Sequence of chain 18.E:
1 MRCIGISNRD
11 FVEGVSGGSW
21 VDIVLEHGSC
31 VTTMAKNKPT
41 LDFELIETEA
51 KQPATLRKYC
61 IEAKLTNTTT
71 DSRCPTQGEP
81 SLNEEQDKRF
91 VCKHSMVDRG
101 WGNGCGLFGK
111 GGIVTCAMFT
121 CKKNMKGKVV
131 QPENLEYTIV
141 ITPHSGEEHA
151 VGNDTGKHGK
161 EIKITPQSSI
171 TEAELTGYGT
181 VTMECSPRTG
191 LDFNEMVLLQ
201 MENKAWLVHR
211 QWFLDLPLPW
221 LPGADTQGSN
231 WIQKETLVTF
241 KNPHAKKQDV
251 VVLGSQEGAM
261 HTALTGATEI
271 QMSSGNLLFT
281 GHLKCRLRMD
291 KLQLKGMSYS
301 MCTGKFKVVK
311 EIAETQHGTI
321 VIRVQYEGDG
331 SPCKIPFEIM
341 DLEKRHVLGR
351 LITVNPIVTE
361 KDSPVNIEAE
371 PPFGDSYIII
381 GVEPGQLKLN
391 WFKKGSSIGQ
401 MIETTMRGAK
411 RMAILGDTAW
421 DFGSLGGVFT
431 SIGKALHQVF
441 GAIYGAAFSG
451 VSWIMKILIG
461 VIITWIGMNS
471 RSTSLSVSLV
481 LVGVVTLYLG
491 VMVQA

Binding-site contacts:
Ligand atom O7 contacts residue MET118 of chain 18.E at 3.9 Å.
Ligand atom C5 contacts residue TYR60 of chain 18.G at 4.2 Å (hydrophobic).
Ligand atom C7 contacts residue ASN67 of chain 18.E at 3.6 Å.
Ligand atom C1 contacts residue GLN65 of chain 18.G at 3.7 Å.
Ligand atom C1 contacts residue ASN67 of chain 18.E at 1.4 Å.
Ligand atom O4 contacts residue ASP66 of chain 18.G at 4.2 Å.
Ligand atom C2 contacts residue GLN65 of chain 18.G at 3.4 Å.
Ligand atom O5 contacts residue GLN65 of chain 18.G at 3.9 Å.
Ligand atom C4 contacts residue ASN67 of chain 18.E at 4.2 Å.
Ligand atom O3 contacts residue ASN67 of chain 18.E at 4.4 Å.
Ligand atom N2 contacts residue GLN65 of chain 18.G at 4.4 Å.
Ligand atom O3 contacts residue ASP66 of chain 18.G at 3.8 Å.
Ligand atom O7 contacts residue ARG89 of chain 18.E at 4.0 Å.
Ligand atom O5 contacts residue TYR60 of chain 18.G at 3.5 Å.
Ligand atom C5 contacts residue ASN67 of chain 18.E at 3.6 Å.
Ligand atom C6 contacts residue GLN65 of chain 18.G at 4.1 Å.
Ligand atom C3 contacts residue GLN65 of chain 18.G at 4.1 Å.
Ligand atom C3 contacts residue ASP66 of chain 18.G at 4.3 Å.
Ligand atom O3 contacts residue GLN65 of chain 18.G at 3.2 Å.
Ligand atom O6 contacts residue GLN65 of chain 18.G at 4.2 Å.
Ligand atom C3 contacts residue ASN67 of chain 18.E at 3.8 Å.
Ligand atom C8 contacts residue ASN67 of chain 18.E at 3.6 Å.
Ligand atom O7 contacts residue ASN67 of chain 18.E at 4.1 Å.
Ligand atom C6 contacts residue TYR60 of chain 18.G at 3.8 Å (hydrophobic).
Ligand atom C6 contacts residue ASP66 of chain 18.G at 4.2 Å.
Ligand atom C2 contacts residue ASN67 of chain 18.E at 2.5 Å.
Ligand atom O5 contacts residue ASN67 of chain 18.E at 2.4 Å (h-bond).
Ligand atom N2 contacts residue ASN67 of chain 18.E at 3.1 Å (h-bond).
Ligand atom C4 contacts residue ASP66 of chain 18.G at 3.8 Å.
Ligand atom C8 contacts residue GLN65 of chain 18.G at 3.5 Å.
Ligand atom O6 contacts residue ASP66 of chain 18.G at 2.8 Å (salt-bridge).

The protein below binds the small molecule below.
Small molecule (SMILES): CC(=O)N[C@@H]1[C@@H](O)[C@H](O)[C@@H](CO)O[C@H]1O

Sequence of chain 18.G:
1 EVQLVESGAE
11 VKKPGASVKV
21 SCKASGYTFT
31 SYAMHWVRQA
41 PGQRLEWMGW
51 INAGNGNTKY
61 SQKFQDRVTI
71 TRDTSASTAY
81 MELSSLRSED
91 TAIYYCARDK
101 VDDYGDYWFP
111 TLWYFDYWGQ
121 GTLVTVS